This small molecule binds to this protein.
Small molecule (SMILES): CC[C@H](C)[C@H](NC(=O)[C@H](CO)NC(=O)[C@H](CCCN=C(N)N)NC(=O)[C@@H](NC(=O)[C@@H]1CCCN1C(=O)[C@@H]1CCCN1C(=O)[C@H](C)N)C(C)C)C(=O)N[C@H](C=O)Cc1ccc(O)cc1

Binding-site contacts:
Ligand atom N contacts residue ASN227 of chain 8.S at 3.0 Å (h-bond).
Ligand atom O contacts residue ASN227 of chain 8.S at 3.6 Å.
Ligand atom CG1 contacts residue VAL280 of chain 8.S at 4.0 Å (hydrophobic).
Ligand atom CA contacts residue ASN227 of chain 8.S at 3.7 Å.
Ligand atom CD contacts residue HIS277 of chain 8.S at 3.9 Å.
Ligand atom N contacts residue TYR273 of chain 8.S at 3.9 Å.
Ligand atom CG contacts residue LYS234 of chain 8.S at 3.3 Å.
Ligand atom C contacts residue THR235 of chain 8.S at 3.6 Å.
Ligand atom CD contacts residue TYR273 of chain 8.S at 3.3 Å (hydrophobic).
Ligand atom C contacts residue ASN227 of chain 8.S at 3.5 Å.
Ligand atom CG contacts residue TYR273 of chain 8.S at 3.6 Å (hydrophobic).
Ligand atom CG2 contacts residue PHE278 of chain 8.S at 3.7 Å (hydrophobic).
Ligand atom O contacts residue THR235 of chain 8.S at 3.1 Å (h-bond).
Ligand atom C contacts residue ASN281 of chain 8.S at 3.8 Å.
Ligand atom CG2 contacts residue GLU236 of chain 8.S at 3.3 Å.
Ligand atom O contacts residue HIS277 of chain 8.S at 3.4 Å.
Ligand atom C contacts residue THR235 of chain 8.S at 3.6 Å.
Ligand atom CB contacts residue TYR238 of chain 8.S at 3.6 Å (hydrophobic).
Ligand atom CG1 contacts residue TYR94 of chain 8.S at 3.8 Å (hydrophobic).
Ligand atom CB contacts residue LEU286 of chain 8.S at 3.9 Å (hydrophobic).
Ligand atom CG2 contacts residue HIS277 of chain 8.S at 3.3 Å.
Ligand atom CG2 contacts residue ASN281 of chain 8.S at 3.6 Å.
Ligand atom CG2 contacts residue LEU286 of chain 8.S at 3.7 Å (hydrophobic).
Ligand atom O contacts residue THR235 of chain 8.S at 3.0 Å (h-bond).
Ligand atom C contacts residue LEU286 of chain 8.S at 3.8 Å (hydrophobic).
Ligand atom C contacts residue THR235 of chain 8.S at 3.6 Å.
Ligand atom N contacts residue THR235 of chain 8.S at 3.9 Å.
Ligand atom O contacts residue TYR94 of chain 8.S at 2.9 Å.
Ligand atom CD1 contacts residue TYR94 of chain 8.S at 3.5 Å (hydrophobic).
Ligand atom CB contacts residue ASP233 of chain 8.S at 3.0 Å.
Ligand atom CA contacts residue THR235 of chain 8.S at 3.6 Å.
Ligand atom CG contacts residue ASP233 of chain 8.S at 3.0 Å.
Ligand atom C contacts residue TYR94 of chain 8.S at 4.0 Å (hydrophobic).
Ligand atom CG contacts residue HIS277 of chain 8.S at 3.8 Å.
Ligand atom N contacts residue THR235 of chain 8.S at 3.5 Å (h-bond).
Ligand atom CB contacts residue HIS277 of chain 8.S at 3.7 Å.
Ligand atom O contacts residue LYS234 of chain 8.S at 3.6 Å.
Ligand atom O contacts residue ASN281 of chain 8.S at 2.6 Å (h-bond).
Ligand atom CD1 contacts residue TYR91 of chain 8.S at 3.9 Å (hydrophobic).
Ligand atom O contacts residue LEU286 of chain 8.S at 3.2 Å.

Sequence of chain 8.S:
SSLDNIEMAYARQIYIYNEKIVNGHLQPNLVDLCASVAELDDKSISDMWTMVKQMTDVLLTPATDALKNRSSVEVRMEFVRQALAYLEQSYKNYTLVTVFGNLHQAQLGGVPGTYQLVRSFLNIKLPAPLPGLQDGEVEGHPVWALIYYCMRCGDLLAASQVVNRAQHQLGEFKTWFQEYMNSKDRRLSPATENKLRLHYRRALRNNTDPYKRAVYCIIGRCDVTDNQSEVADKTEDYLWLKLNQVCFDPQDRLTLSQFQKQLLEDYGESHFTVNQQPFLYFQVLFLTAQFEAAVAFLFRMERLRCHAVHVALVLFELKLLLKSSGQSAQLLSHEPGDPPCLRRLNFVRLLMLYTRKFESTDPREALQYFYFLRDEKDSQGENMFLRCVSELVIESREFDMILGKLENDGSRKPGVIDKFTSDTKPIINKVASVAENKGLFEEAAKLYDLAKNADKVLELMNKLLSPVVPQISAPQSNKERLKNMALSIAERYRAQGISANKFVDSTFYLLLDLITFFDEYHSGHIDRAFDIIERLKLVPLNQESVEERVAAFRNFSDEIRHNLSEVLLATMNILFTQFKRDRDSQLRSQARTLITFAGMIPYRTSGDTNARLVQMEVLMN